Binding-site contacts:
Ligand atom C9 contacts residue ZN1 of chain 1.J at 3.1 Å.
Ligand atom C9 contacts residue HIS180 of chain 1.B at 3.4 Å.
Ligand atom C10 contacts residue HIS16 of chain 1.B at 3.6 Å.
Ligand atom C8 contacts residue HIS16 of chain 1.B at 3.0 Å.
Ligand atom C2 contacts residue ASP258 of chain 1.B at 3.5 Å.
Ligand atom C6 contacts residue ASP258 of chain 1.B at 3.3 Å.
Ligand atom O1 contacts residue ZN1 of chain 1.I at 3.5 Å.
Ligand atom C4 contacts residue HIS16 of chain 1.B at 3.7 Å.
Ligand atom C10 contacts residue ZN1 of chain 1.I at 3.5 Å.
Ligand atom C7 contacts residue ALA275 of chain 1.B at 3.4 Å (hydrophobic).
Ligand atom O2 contacts residue HIS16 of chain 1.B at 2.6 Å (h-bond).
Ligand atom C4 contacts residue ALA260 of chain 1.B at 3.4 Å (hydrophobic).
Ligand atom C1 contacts residue ASP258 of chain 1.B at 3.5 Å.
Ligand atom O3 contacts residue LYS230 of chain 1.B at 3.4 Å (salt-bridge).
Ligand atom C9 contacts residue ASP258 of chain 1.B at 3.1 Å.
Ligand atom O3 contacts residue THR105 of chain 1.B at 3.4 Å (h-bond).
Ligand atom C5 contacts residue THR105 of chain 1.B at 3.3 Å.
Ligand atom C7 contacts residue THR105 of chain 1.B at 3.1 Å.
Ligand atom C4 contacts residue ASN43 of chain 1.B at 3.4 Å.
Ligand atom C11 contacts residue THR106 of chain 1.B at 3.1 Å.
Ligand atom C1 contacts residue ZN1 of chain 1.I at 3.6 Å.
Ligand atom C10 contacts residue KCX98 of chain 1.B at 3.6 Å.
Ligand atom C9 contacts residue ZN1 of chain 1.I at 3.1 Å.
Ligand atom C9 contacts residue KCX98 of chain 1.B at 3.6 Å.
Ligand atom O1 contacts residue ASP258 of chain 1.B at 3.4 Å (salt-bridge).
Ligand atom C10 contacts residue ASP258 of chain 1.B at 3.0 Å.
Ligand atom C11 contacts residue ARG18 of chain 1.B at 3.2 Å.
Ligand atom C2 contacts residue ZN1 of chain 1.I at 3.3 Å.
Ligand atom C10 contacts residue HIS14 of chain 1.B at 3.1 Å.
Ligand atom C8 contacts residue ASP258 of chain 1.B at 3.2 Å.
Ligand atom C1 contacts residue ZN1 of chain 1.J at 3.4 Å.
Ligand atom O2 contacts residue ALA260 of chain 1.B at 3.5 Å.
Ligand atom O2 contacts residue ARG18 of chain 1.B at 3.1 Å (salt-bridge).
Ligand atom C10 contacts residue ZN1 of chain 1.J at 2.1 Å.
Ligand atom C3 contacts residue ALA260 of chain 1.B at 3.7 Å (hydrophobic).
Ligand atom C11 contacts residue HIS262 of chain 1.B at 3.4 Å.
Ligand atom C8 contacts residue ZN1 of chain 1.J at 2.4 Å.
Ligand atom C6 contacts residue ZN1 of chain 1.I at 3.0 Å.
Ligand atom O2 contacts residue ASN43 of chain 1.B at 3.0 Å (h-bond).
Ligand atom O1 contacts residue LYS230 of chain 1.B at 2.7 Å (salt-bridge).

Sequence of chain 1.B:
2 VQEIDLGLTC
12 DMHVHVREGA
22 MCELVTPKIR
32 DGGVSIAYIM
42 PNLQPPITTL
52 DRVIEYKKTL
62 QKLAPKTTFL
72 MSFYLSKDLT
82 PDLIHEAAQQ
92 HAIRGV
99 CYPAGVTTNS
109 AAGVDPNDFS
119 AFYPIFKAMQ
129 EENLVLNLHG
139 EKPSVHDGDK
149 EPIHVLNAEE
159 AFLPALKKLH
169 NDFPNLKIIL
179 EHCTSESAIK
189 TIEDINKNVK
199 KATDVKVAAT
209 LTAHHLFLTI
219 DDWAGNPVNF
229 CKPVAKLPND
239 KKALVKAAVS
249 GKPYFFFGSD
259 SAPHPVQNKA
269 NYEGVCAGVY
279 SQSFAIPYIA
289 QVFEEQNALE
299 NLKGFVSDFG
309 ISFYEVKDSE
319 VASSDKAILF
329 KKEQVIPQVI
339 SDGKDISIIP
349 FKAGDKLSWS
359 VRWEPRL

The protein below binds the small molecule below.
Small molecule (SMILES): CC1=CC(=O)c2c(O)cccc2C1=O